Sequence of chain 1.E:
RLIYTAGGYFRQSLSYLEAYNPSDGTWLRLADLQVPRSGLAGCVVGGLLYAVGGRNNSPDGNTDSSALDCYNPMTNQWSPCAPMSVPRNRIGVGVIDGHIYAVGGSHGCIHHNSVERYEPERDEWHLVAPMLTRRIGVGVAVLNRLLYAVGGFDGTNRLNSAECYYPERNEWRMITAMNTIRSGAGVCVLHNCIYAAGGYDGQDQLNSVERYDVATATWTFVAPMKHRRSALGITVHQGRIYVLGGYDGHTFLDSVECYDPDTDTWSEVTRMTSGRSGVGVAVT

A small-molecule ligand and the protein it binds are described below.
Small molecule (SMILES): NC(=O)[C@H]1CC[C@H]1C(=O)N1CCc2c(OCCO)cccc2[C@H]1CN1C(=O)c2ccccc2C1=O

Binding-site contacts:
Ligand atom C29 contacts residue TYR256 of chain 1.E at 3.8 Å (hydrophobic).
Ligand atom C16 contacts residue ALA240 of chain 1.E at 3.5 Å (hydrophobic).
Ligand atom O24 contacts residue VAL288 of chain 1.E at 3.0 Å (h-bond).
Ligand atom C20 contacts residue ARG99 of chain 1.E at 3.6 Å.
Ligand atom C23 contacts residue GLY48 of chain 1.E at 3.3 Å.
Ligand atom C37 contacts residue TYR256 of chain 1.E at 3.2 Å (hydrophobic).
Ligand atom O21 contacts residue ARG99 of chain 1.E at 3.8 Å.
Ligand atom C32 contacts residue TYR18 of chain 1.E at 3.8 Å (hydrophobic).
Ligand atom C33 contacts residue PHE261 of chain 1.E at 3.6 Å (hydrophobic).
Ligand atom C23 contacts residue VAL288 of chain 1.E at 3.8 Å (hydrophobic).
Ligand atom C34 contacts residue TYR256 of chain 1.E at 3.4 Å (hydrophobic).
Ligand atom O3 contacts residue ARG99 of chain 1.E at 2.8 Å (salt-bridge).
Ligand atom C36 contacts residue TYR256 of chain 1.E at 3.2 Å (hydrophobic).
Ligand atom O21 contacts residue GLY48 of chain 1.E at 3.3 Å.
Ligand atom C10 contacts residue ARG99 of chain 1.E at 3.8 Å.
Ligand atom O38 contacts residue TYR256 of chain 1.E at 3.5 Å.
Ligand atom C14 contacts residue GLY287 of chain 1.E at 3.7 Å.
Ligand atom C15 contacts residue ALA240 of chain 1.E at 3.6 Å (hydrophobic).
Ligand atom C16 contacts residue ARG99 of chain 1.E at 3.8 Å.
Ligand atom O24 contacts residue LEU49 of chain 1.E at 2.7 Å (h-bond).
Ligand atom O30 contacts residue PHE261 of chain 1.E at 3.7 Å.
Ligand atom C35 contacts residue TYR256 of chain 1.E at 3.3 Å (hydrophobic).
Ligand atom O3 contacts residue ASN98 of chain 1.E at 3.6 Å (h-bond).
Ligand atom C8 contacts residue TYR18 of chain 1.E at 3.8 Å (hydrophobic).
Ligand atom C31 contacts residue TYR256 of chain 1.E at 3.8 Å (hydrophobic).
Ligand atom N1 contacts residue ASN98 of chain 1.E at 3.0 Å (h-bond).
Ligand atom C23 contacts residue LEU49 of chain 1.E at 3.0 Å (hydrophobic).
Ligand atom C27 contacts residue ALA240 of chain 1.E at 3.4 Å (hydrophobic).
Ligand atom C17 contacts residue ALA240 of chain 1.E at 3.8 Å (hydrophobic).
Ligand atom C29 contacts residue SER286 of chain 1.E at 3.8 Å.
Ligand atom O30 contacts residue SER286 of chain 1.E at 2.6 Å (h-bond).
Ligand atom N1 contacts residue SER47 of chain 1.E at 3.6 Å.
Ligand atom N28 contacts residue TYR256 of chain 1.E at 3.5 Å.
Ligand atom O11 contacts residue ARG99 of chain 1.E at 2.9 Å (salt-bridge).
Ligand atom C32 contacts residue PHE261 of chain 1.E at 3.3 Å (hydrophobic).
Ligand atom N1 contacts residue GLY48 of chain 1.E at 3.8 Å.
Ligand atom C7 contacts residue TYR18 of chain 1.E at 3.4 Å (hydrophobic).
Ligand atom C14 contacts residue GLY48 of chain 1.E at 3.4 Å.
Ligand atom C31 contacts residue PHE261 of chain 1.E at 3.8 Å (hydrophobic).
Ligand atom C19 contacts residue ARG99 of chain 1.E at 3.8 Å.